This protein binds this small molecule.
Small molecule (SMILES): CC(=O)N[C@@H]1[C@@H](O)[C@H](O)[C@@H](CO)O[C@H]1O

Sequence of chain 1.A:
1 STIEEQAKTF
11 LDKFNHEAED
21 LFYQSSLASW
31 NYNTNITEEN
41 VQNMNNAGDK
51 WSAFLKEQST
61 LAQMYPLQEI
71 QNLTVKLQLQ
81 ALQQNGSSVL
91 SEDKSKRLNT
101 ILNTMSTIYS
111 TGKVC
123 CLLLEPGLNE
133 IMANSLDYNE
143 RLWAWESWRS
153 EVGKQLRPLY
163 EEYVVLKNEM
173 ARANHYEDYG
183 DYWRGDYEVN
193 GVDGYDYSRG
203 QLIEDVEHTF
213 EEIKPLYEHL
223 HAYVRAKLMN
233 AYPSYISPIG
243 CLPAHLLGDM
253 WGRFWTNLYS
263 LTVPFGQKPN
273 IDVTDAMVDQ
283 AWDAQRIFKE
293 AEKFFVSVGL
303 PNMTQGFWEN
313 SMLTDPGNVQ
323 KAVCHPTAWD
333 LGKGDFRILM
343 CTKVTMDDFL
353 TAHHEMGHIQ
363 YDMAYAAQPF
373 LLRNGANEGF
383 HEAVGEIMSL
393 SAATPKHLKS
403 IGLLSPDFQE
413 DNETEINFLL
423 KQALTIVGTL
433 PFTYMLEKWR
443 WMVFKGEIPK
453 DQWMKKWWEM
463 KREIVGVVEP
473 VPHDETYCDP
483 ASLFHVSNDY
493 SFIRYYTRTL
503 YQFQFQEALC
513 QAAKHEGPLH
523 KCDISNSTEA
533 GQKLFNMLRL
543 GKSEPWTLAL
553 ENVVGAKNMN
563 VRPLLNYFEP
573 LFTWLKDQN

Binding-site contacts:
Ligand atom C5 contacts residue ASN85 of chain 1.A at 3.7 Å.
Ligand atom C1 contacts residue GLN83 of chain 1.A at 4.2 Å.
Ligand atom N2 contacts residue ASN85 of chain 1.A at 3.0 Å (h-bond).
Ligand atom C1 contacts residue GLN63 of chain 1.A at 3.8 Å.
Ligand atom O7 contacts residue ASN176 of chain 1.A at 3.5 Å.
Ligand atom N2 contacts residue GLN63 of chain 1.A at 3.7 Å.
Ligand atom C1 contacts residue ASN85 of chain 1.A at 1.5 Å.
Ligand atom C2 contacts residue ASN85 of chain 1.A at 2.5 Å.
Ligand atom O7 contacts residue ALA175 of chain 1.A at 3.4 Å (h-bond).
Ligand atom N2 contacts residue GLN83 of chain 1.A at 3.4 Å (h-bond).
Ligand atom C4 contacts residue ASN85 of chain 1.A at 4.3 Å.
Ligand atom C5 contacts residue GLN63 of chain 1.A at 4.2 Å.
Ligand atom O5 contacts residue ASN85 of chain 1.A at 2.4 Å (h-bond).
Ligand atom C3 contacts residue GLN63 of chain 1.A at 3.4 Å.
Ligand atom C7 contacts residue ASN176 of chain 1.A at 4.3 Å.
Ligand atom C7 contacts residue GLN83 of chain 1.A at 3.7 Å.
Ligand atom C2 contacts residue GLN83 of chain 1.A at 4.5 Å.
Ligand atom C7 contacts residue ASN85 of chain 1.A at 3.2 Å.
Ligand atom C8 contacts residue GLN83 of chain 1.A at 3.4 Å.
Ligand atom C3 contacts residue ASN85 of chain 1.A at 3.9 Å.
Ligand atom C8 contacts residue GLN84 of chain 1.A at 4.2 Å.
Ligand atom C8 contacts residue ASN176 of chain 1.A at 4.4 Å.
Ligand atom O7 contacts residue ASN85 of chain 1.A at 3.1 Å (h-bond).
Ligand atom O3 contacts residue GLN63 of chain 1.A at 4.2 Å.
Ligand atom C8 contacts residue ASN85 of chain 1.A at 4.4 Å.
Ligand atom C4 contacts residue GLN63 of chain 1.A at 4.3 Å.
Ligand atom C2 contacts residue GLN63 of chain 1.A at 3.9 Å.